Sequence of chain 1.A:
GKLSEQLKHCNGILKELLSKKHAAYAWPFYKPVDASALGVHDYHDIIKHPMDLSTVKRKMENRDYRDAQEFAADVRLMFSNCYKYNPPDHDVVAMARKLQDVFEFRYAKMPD

A protein and the small-molecule ligand that binds it are described below.
Small molecule (SMILES): C[C@H](O)COC[C@H](C)O

Binding-site contacts:
Ligand atom CAI contacts residue TYR85 of chain 1.A at 4.3 Å (hydrophobic).
Ligand atom CAC contacts residue GLN102 of chain 1.A at 4.2 Å.
Ligand atom CAF contacts residue GLN102 of chain 1.A at 3.7 Å.
Ligand atom OAH contacts residue ARG99 of chain 1.A at 4.4 Å.
Ligand atom CAG contacts residue TYR85 of chain 1.A at 4.2 Å (hydrophobic).
Ligand atom CAC contacts residue GLU106 of chain 1.A at 4.2 Å.
Ligand atom CAD contacts residue GLU106 of chain 1.A at 3.7 Å.
Ligand atom CAF contacts residue TYR85 of chain 1.A at 4.3 Å (hydrophobic).
Ligand atom OAH contacts residue GLN102 of chain 1.A at 3.9 Å.
Ligand atom CAD contacts residue PHE107 of chain 1.A at 3.7 Å (hydrophobic).
Ligand atom OAH contacts residue TYR85 of chain 1.A at 3.4 Å (h-bond).
Ligand atom CAD contacts residue ASP103 of chain 1.A at 3.9 Å.
Ligand atom OAA contacts residue ASP103 of chain 1.A at 2.9 Å (salt-bridge).
Ligand atom CAI contacts residue ARG99 of chain 1.A at 3.4 Å.
Ligand atom CAG contacts residue GLN102 of chain 1.A at 4.4 Å.
Ligand atom CAB contacts residue ASP103 of chain 1.A at 4.0 Å.